A small-molecule ligand and the protein it binds are described below.
Small molecule (SMILES): CC(=O)Nc1cc(Oc2ccc3c(c2)CCN3C(=O)Nc2ccc(CN3CCN(C)CC3)c(C(F)(F)F)c2)ncn1

Sequence of chain 1.A:
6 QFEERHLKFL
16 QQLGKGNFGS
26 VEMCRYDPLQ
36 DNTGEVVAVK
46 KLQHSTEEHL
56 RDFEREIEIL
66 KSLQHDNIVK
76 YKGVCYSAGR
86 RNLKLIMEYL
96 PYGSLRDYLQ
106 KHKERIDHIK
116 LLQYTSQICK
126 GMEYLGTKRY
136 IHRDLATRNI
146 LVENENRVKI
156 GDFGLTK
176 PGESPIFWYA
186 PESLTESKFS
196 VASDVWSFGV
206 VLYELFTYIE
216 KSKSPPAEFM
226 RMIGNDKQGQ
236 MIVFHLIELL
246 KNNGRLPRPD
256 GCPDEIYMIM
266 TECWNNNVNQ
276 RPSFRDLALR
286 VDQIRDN

Binding-site contacts:
Ligand atom O34 contacts residue VAL26 of chain 1.A at 3.6 Å.
Ligand atom C47 contacts residue GLY98 of chain 1.A at 3.6 Å.
Ligand atom C68 contacts residue HIS137 of chain 1.A at 3.4 Å.
Ligand atom F4 contacts residue ILE73 of chain 1.A at 3.5 Å.
Ligand atom O34 contacts residue PHE158 of chain 1.A at 3.4 Å.
Ligand atom C45 contacts residue LEU95 of chain 1.A at 3.6 Å (hydrophobic).
Ligand atom F4 contacts residue GLY156 of chain 1.A at 3.5 Å.
Ligand atom F3 contacts residue LEU68 of chain 1.A at 3.2 Å.
Ligand atom C37 contacts residue LEU95 of chain 1.A at 3.6 Å (hydrophobic).
Ligand atom C16 contacts residue ASP157 of chain 1.A at 3.0 Å.
Ligand atom O17 contacts residue GLY156 of chain 1.A at 3.3 Å.
Ligand atom C58 contacts residue ILE136 of chain 1.A at 3.0 Å (hydrophobic).
Ligand atom C62 contacts residue HIS137 of chain 1.A at 3.1 Å.
Ligand atom F4 contacts residue ILE155 of chain 1.A at 3.2 Å.
Ligand atom F4 contacts residue VAL74 of chain 1.A at 3.6 Å.
Ligand atom O17 contacts residue ASP157 of chain 1.A at 2.8 Å (salt-bridge).
Ligand atom N43 contacts residue LEU95 of chain 1.A at 2.8 Å (h-bond).
Ligand atom C9 contacts residue GLU61 of chain 1.A at 3.4 Å.
Ligand atom C68 contacts residue ILE136 of chain 1.A at 3.3 Å (hydrophobic).
Ligand atom O17 contacts residue VAL74 of chain 1.A at 3.4 Å.
Ligand atom N14 contacts residue ASP157 of chain 1.A at 3.2 Å (salt-bridge).
Ligand atom C55 contacts residue ILE136 of chain 1.A at 3.5 Å (hydrophobic).
Ligand atom C62 contacts residue ASP157 of chain 1.A at 3.4 Å.
Ligand atom N18 contacts residue ASP157 of chain 1.A at 3.5 Å (salt-bridge).
Ligand atom N43 contacts residue TYR94 of chain 1.A at 3.5 Å.
Ligand atom F3 contacts residue LEU130 of chain 1.A at 3.6 Å.
Ligand atom C19 contacts residue GLU61 of chain 1.A at 3.2 Å.
Ligand atom N61 contacts residue ILE136 of chain 1.A at 2.8 Å (h-bond).
Ligand atom C65 contacts residue ASP157 of chain 1.A at 3.3 Å.
Ligand atom N61 contacts residue HIS137 of chain 1.A at 3.0 Å (h-bond).
Ligand atom C47 contacts residue LEU95 of chain 1.A at 3.4 Å (hydrophobic).
Ligand atom C47 contacts residue TYR94 of chain 1.A at 3.5 Å (hydrophobic).
Ligand atom C65 contacts residue HIS137 of chain 1.A at 3.5 Å.
Ligand atom C37 contacts residue GLU93 of chain 1.A at 3.1 Å.
Ligand atom F1 contacts residue HIS137 of chain 1.A at 3.2 Å.
Ligand atom F1 contacts residue GLY156 of chain 1.A at 3.6 Å.
Ligand atom N14 contacts residue GLU61 of chain 1.A at 2.9 Å (salt-bridge).
Ligand atom C19 contacts residue LEU90 of chain 1.A at 3.5 Å (hydrophobic).
Ligand atom N39 contacts residue LEU95 of chain 1.A at 3.0 Å (h-bond).
Ligand atom N36 contacts residue ALA43 of chain 1.A at 3.6 Å.